Sequence of chain 2.A:
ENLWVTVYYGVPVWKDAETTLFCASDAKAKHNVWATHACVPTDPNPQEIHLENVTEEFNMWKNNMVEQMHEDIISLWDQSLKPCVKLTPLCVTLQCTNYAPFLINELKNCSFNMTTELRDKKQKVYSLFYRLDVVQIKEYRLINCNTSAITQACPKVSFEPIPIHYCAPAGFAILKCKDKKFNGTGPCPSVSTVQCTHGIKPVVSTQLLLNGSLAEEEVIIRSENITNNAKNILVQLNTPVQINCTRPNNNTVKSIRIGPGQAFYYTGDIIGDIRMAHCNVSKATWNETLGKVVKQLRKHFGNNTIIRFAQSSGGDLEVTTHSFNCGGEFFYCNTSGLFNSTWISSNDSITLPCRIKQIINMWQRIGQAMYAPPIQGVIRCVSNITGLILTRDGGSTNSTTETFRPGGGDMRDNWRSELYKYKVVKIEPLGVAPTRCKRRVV

Binding-site contacts:
Ligand atom C2 contacts residue ASN167 of chain 2.A at 2.6 Å.
Ligand atom C2 contacts residue THR168 of chain 2.A at 4.4 Å.
Ligand atom N2 contacts residue ASN167 of chain 2.A at 3.0 Å (h-bond).
Ligand atom C7 contacts residue ASN167 of chain 2.A at 4.0 Å.
Ligand atom O5 contacts residue ARG162 of chain 2.A at 3.9 Å.
Ligand atom N2 contacts residue THR168 of chain 2.A at 4.0 Å.
Ligand atom C1 contacts residue ASN167 of chain 2.A at 1.4 Å.
Ligand atom C5 contacts residue ASN167 of chain 2.A at 3.6 Å.
Ligand atom C6 contacts residue ILE164 of chain 2.A at 3.7 Å (hydrophobic).
Ligand atom O6 contacts residue VAL144 of chain 2.A at 3.9 Å.
Ligand atom O6 contacts residue ARG162 of chain 2.A at 3.8 Å.
Ligand atom C6 contacts residue VAL144 of chain 2.A at 4.2 Å (hydrophobic).
Ligand atom O5 contacts residue ASN167 of chain 2.A at 2.3 Å (h-bond).
Ligand atom C5 contacts residue ILE164 of chain 2.A at 3.9 Å (hydrophobic).
Ligand atom C3 contacts residue ASN167 of chain 2.A at 3.8 Å.
Ligand atom C1 contacts residue THR168 of chain 2.A at 3.9 Å.
Ligand atom C4 contacts residue ASN167 of chain 2.A at 4.2 Å.

The small molecule below binds the protein below.
Small molecule (SMILES): CC(=O)N[C@H]1[C@H](O[C@H]2[C@H](O)[C@@H](NC(C)=O)CO[C@@H]2CO)O[C@H](CO)[C@@H](O[C@@H]2O[C@H](CO)[C@@H](O)[C@H](O[C@H]3O[C@H](CO)[C@@H](O)[C@H](O)[C@@H]3O[C@H]3O[C@H](CO)[C@@H](O)[C@H](O)[C@@H]3O)[C@@H]2O)[C@@H]1O